This small molecule binds to this protein.
Small molecule (SMILES): Cc1ncc(C[n+]2csc(CCO)c2C)c(N)n1

Binding-site contacts:
Ligand atom C5A contacts residue TRP143 of chain 1.B at 3.4 Å (hydrophobic).
Ligand atom C6 contacts residue HIS135 of chain 1.B at 3.3 Å.
Ligand atom C7A contacts residue GLU94 of chain 1.B at 3.3 Å.
Ligand atom C2A contacts residue TRP143 of chain 1.B at 3.6 Å (hydrophobic).
Ligand atom C2 contacts residue ASN161 of chain 1.B at 3.9 Å.
Ligand atom C5 contacts residue HIS135 of chain 1.B at 3.5 Å.
Ligand atom C5 contacts residue TRP44 of chain 1.B at 3.8 Å (hydrophobic).
Ligand atom N1A contacts residue TRP44 of chain 1.B at 3.7 Å.
Ligand atom N3 contacts residue TRP44 of chain 1.B at 3.7 Å.
Ligand atom N4A contacts residue GLY139 of chain 1.B at 3.7 Å.
Ligand atom N4A contacts residue ASN161 of chain 1.B at 3.7 Å.
Ligand atom CM2 contacts residue VAL160 of chain 1.B at 3.8 Å (hydrophobic).
Ligand atom C4 contacts residue GLU94 of chain 1.B at 3.0 Å.
Ligand atom C4A contacts residue GLU94 of chain 1.B at 3.9 Å.
Ligand atom CM4 contacts residue TYR95 of chain 1.B at 3.4 Å (hydrophobic).
Ligand atom C2 contacts residue GLU94 of chain 1.B at 3.7 Å.
Ligand atom N1A contacts residue TRP143 of chain 1.B at 3.6 Å.
Ligand atom C4 contacts residue TRP44 of chain 1.B at 3.7 Å (hydrophobic).
Ligand atom CM2 contacts residue TYR156 of chain 1.B at 3.4 Å (hydrophobic).
Ligand atom C2A contacts residue ASN161 of chain 1.B at 3.7 Å.
Ligand atom C6A contacts residue TRP143 of chain 1.B at 3.3 Å (hydrophobic).
Ligand atom N3A contacts residue GLY139 of chain 1.B at 3.3 Å.
Ligand atom N4A contacts residue TRP143 of chain 1.B at 3.8 Å.
Ligand atom C5 contacts residue GLU94 of chain 1.B at 3.7 Å.
Ligand atom C7A contacts residue TRP143 of chain 1.B at 3.3 Å (hydrophobic).
Ligand atom S1 contacts residue HIS135 of chain 1.B at 3.7 Å.
Ligand atom O1 contacts residue ILE46 of chain 1.B at 3.1 Å.
Ligand atom CM4 contacts residue GLU94 of chain 1.B at 3.2 Å.
Ligand atom C7 contacts residue TYR95 of chain 1.B at 3.9 Å (hydrophobic).
Ligand atom C6A contacts residue TRP44 of chain 1.B at 3.3 Å (hydrophobic).
Ligand atom C4A contacts residue ASN161 of chain 1.B at 3.8 Å.
Ligand atom N3A contacts residue ASN161 of chain 1.B at 3.0 Å (h-bond).
Ligand atom C4A contacts residue TRP143 of chain 1.B at 3.4 Å (hydrophobic).
Ligand atom N3 contacts residue GLU94 of chain 1.B at 3.0 Å (salt-bridge).
Ligand atom CM2 contacts residue ASN161 of chain 1.B at 3.8 Å.
Ligand atom N4A contacts residue HIS135 of chain 1.B at 2.9 Å (h-bond).
Ligand atom N4A contacts residue GLU94 of chain 1.B at 2.9 Å (salt-bridge).
Ligand atom N3A contacts residue TRP143 of chain 1.B at 3.8 Å.
Ligand atom C2 contacts residue TRP44 of chain 1.B at 3.6 Å (hydrophobic).
Ligand atom O1 contacts residue GLU48 of chain 1.B at 3.2 Å (salt-bridge).

Sequence of chain 1.B:
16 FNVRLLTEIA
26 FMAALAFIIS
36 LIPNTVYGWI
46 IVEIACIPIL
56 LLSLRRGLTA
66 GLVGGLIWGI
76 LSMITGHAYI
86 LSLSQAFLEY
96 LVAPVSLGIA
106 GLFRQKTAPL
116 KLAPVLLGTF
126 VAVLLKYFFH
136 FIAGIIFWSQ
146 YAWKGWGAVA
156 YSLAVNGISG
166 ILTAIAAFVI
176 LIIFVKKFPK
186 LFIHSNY